Sequence of chain 1.C:
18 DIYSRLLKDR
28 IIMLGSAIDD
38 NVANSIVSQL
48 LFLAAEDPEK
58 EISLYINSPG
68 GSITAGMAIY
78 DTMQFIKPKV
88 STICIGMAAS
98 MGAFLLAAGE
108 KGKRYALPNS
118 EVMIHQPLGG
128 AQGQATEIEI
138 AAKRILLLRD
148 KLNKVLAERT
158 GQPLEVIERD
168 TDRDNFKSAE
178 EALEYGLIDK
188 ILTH

Binding-site contacts:
Ligand atom CZ contacts residue LEU114 of chain 1.C at 3.7 Å (hydrophobic).
Ligand atom C contacts residue SER60 of chain 1.C at 3.4 Å.
Ligand atom C6 contacts residue LEU23 of chain 1.C at 3.5 Å (hydrophobic).
Ligand atom O contacts residue TYR112 of chain 1.C at 3.8 Å.
Ligand atom CB contacts residue ILE90 of chain 1.C at 3.9 Å (hydrophobic).
Ligand atom F1 contacts residue ILE92 of chain 1.C at 3.1 Å.
Ligand atom N contacts residue TYR62 of chain 1.C at 3.0 Å (h-bond).
Ligand atom CE contacts residue ASP26 of chain 1.C at 3.2 Å.
Ligand atom CB contacts residue TYR112 of chain 1.C at 3.4 Å (hydrophobic).
Ligand atom CZ contacts residue THR79 of chain 1.B at 3.6 Å.
Ligand atom C7 contacts residue LEU48 of chain 1.B at 3.9 Å (hydrophobic).
Ligand atom C contacts residue TYR62 of chain 1.C at 3.8 Å (hydrophobic).
Ligand atom CA contacts residue SER60 of chain 1.C at 3.9 Å.
Ligand atom F1 contacts residue VAL44 of chain 1.B at 3.9 Å.
Ligand atom CA contacts residue TYR62 of chain 1.C at 3.7 Å (hydrophobic).
Ligand atom CE1 contacts residue LEU48 of chain 1.B at 3.9 Å (hydrophobic).
Ligand atom CE contacts residue ILE28 of chain 1.C at 3.7 Å (hydrophobic).
Ligand atom C5 contacts residue PHE49 of chain 1.B at 3.8 Å (hydrophobic).
Ligand atom CD contacts residue TYR112 of chain 1.C at 3.2 Å (hydrophobic).
Ligand atom C9 contacts residue TYR62 of chain 1.C at 4.0 Å (hydrophobic).
Ligand atom C6 contacts residue LEU48 of chain 1.B at 3.8 Å (hydrophobic).
Ligand atom CB contacts residue TYR62 of chain 1.C at 3.5 Å (hydrophobic).
Ligand atom CD1 contacts residue LEU48 of chain 1.B at 3.8 Å (hydrophobic).
Ligand atom F2 contacts residue PHE82 of chain 1.B at 3.4 Å.
Ligand atom F2 contacts residue THR79 of chain 1.B at 3.4 Å.
Ligand atom O2 contacts residue LEU48 of chain 1.B at 3.4 Å.
Ligand atom O contacts residue PHE82 of chain 1.B at 3.7 Å.
Ligand atom CE contacts residue LEU189 of chain 1.C at 3.6 Å (hydrophobic).
Ligand atom C2 contacts residue ILE28 of chain 1.C at 3.8 Å (hydrophobic).
Ligand atom CD contacts residue ILE28 of chain 1.C at 3.7 Å (hydrophobic).
Ligand atom CD contacts residue TYR62 of chain 1.C at 3.9 Å (hydrophobic).
Ligand atom CD1 contacts residue TYR62 of chain 1.C at 3.5 Å (hydrophobic).
Ligand atom C8 contacts residue TYR62 of chain 1.C at 4.0 Å (hydrophobic).
Ligand atom C7 contacts residue ILE28 of chain 1.C at 3.7 Å (hydrophobic).
Ligand atom O contacts residue SER60 of chain 1.C at 3.2 Å (h-bond).
Ligand atom C4 contacts residue ARG22 of chain 1.C at 3.7 Å.
Ligand atom O contacts residue TYR62 of chain 1.C at 2.7 Å (h-bond).
Ligand atom C5 contacts residue ALA52 of chain 1.B at 3.7 Å (hydrophobic).
Ligand atom CG contacts residue TYR112 of chain 1.C at 3.6 Å (hydrophobic).
Ligand atom C3 contacts residue ASP26 of chain 1.C at 3.4 Å.

Sequence of chain 1.B:
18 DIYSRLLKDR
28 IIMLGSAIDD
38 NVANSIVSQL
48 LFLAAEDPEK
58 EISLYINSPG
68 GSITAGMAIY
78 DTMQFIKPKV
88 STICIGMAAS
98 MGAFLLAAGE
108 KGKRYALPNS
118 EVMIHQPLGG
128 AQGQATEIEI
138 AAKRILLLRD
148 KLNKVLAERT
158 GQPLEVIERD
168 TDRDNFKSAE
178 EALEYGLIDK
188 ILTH

A small-molecule ligand and the protein it binds are described below.
Small molecule (SMILES): C[C@@H]1C[C@H]2C(=O)OC[C@H](NC(=O)[C@H](Cc3cc(F)cc(F)c3)NC(=O)CCC3CCCCC3)C(=O)N3CCC[C@H]3C(=O)N3CCCC[C@H]3C(=O)N[C@@H](C)C(=O)N2C1